Sequence of chain 1.B:
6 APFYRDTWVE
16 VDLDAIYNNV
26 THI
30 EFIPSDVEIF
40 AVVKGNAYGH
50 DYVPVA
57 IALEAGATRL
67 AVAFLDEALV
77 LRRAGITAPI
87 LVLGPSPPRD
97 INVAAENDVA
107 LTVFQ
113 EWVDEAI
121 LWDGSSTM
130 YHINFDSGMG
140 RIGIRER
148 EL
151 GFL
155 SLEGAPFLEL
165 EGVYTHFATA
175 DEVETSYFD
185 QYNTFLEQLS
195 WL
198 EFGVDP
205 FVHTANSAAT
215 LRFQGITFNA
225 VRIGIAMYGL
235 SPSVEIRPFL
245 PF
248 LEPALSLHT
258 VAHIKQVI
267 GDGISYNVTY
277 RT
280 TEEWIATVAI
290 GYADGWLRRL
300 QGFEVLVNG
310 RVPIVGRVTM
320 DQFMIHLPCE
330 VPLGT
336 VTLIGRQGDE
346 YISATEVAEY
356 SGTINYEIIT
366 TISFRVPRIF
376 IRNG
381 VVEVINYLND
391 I

Sequence of chain 1.A:
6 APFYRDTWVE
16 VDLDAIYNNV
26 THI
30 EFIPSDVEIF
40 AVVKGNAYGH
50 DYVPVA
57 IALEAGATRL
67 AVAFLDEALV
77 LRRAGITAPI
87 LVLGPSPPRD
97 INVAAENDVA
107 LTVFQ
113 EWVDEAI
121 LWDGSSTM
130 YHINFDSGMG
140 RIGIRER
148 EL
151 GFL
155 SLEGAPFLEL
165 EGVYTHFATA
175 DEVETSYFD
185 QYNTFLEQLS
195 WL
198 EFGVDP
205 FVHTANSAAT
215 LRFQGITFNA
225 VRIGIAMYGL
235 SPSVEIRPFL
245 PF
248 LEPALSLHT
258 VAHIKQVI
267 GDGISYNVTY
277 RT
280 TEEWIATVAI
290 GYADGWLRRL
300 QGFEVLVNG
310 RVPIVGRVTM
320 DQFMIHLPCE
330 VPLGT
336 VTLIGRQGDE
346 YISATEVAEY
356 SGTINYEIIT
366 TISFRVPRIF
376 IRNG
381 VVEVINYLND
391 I

Binding-site contacts:
Ligand atom C4 contacts residue IN51 of chain 1.G at 0.8 Å.
Ligand atom N2 contacts residue LYS43 of chain 1.A at 2.8 Å (salt-bridge).
Ligand atom O7 contacts residue MET319 of chain 1.B at 3.2 Å (h-bond).
Ligand atom O8 contacts residue THR318 of chain 1.B at 3.1 Å.
Ligand atom C2 contacts residue HIS170 of chain 1.A at 3.3 Å.
Ligand atom O4 contacts residue TYR361 of chain 1.A at 2.2 Å (h-bond).
Ligand atom N1 contacts residue ARG226 of chain 1.A at 3.1 Å (salt-bridge).
Ligand atom O5 contacts residue ILE229 of chain 1.A at 2.7 Å (h-bond).
Ligand atom C5A contacts residue IN51 of chain 1.G at 0.8 Å.
Ligand atom C3 contacts residue IN51 of chain 1.G at 0.6 Å.
Ligand atom O6 contacts residue TYR272 of chain 1.B at 2.2 Å (h-bond).
Ligand atom C5 contacts residue IN51 of chain 1.G at 0.8 Å.
Ligand atom O1 contacts residue IN51 of chain 1.G at 0.5 Å (h-bond).
Ligand atom C3 contacts residue HIS170 of chain 1.A at 3.2 Å.
Ligand atom P1 contacts residue IN51 of chain 1.G at 0.7 Å.
Ligand atom N2 contacts residue IN51 of chain 1.G at 0.8 Å (h-bond).
Ligand atom O3 contacts residue IN51 of chain 1.G at 0.5 Å (h-bond).
Ligand atom O3 contacts residue SER211 of chain 1.A at 2.5 Å (h-bond).
Ligand atom O2 contacts residue IN51 of chain 1.G at 1.1 Å (h-bond).
Ligand atom N1 contacts residue IN51 of chain 1.G at 0.6 Å (h-bond).
Ligand atom O4 contacts residue IN51 of chain 1.G at 0.9 Å (h-bond).
Ligand atom C2 contacts residue IN51 of chain 1.G at 0.5 Å.
Ligand atom O1 contacts residue ARG140 of chain 1.A at 3.0 Å (salt-bridge).
Ligand atom O8 contacts residue IN51 of chain 1.G at 0.8 Å (h-bond).
Ligand atom C6 contacts residue IN51 of chain 1.G at 0.7 Å.
Ligand atom C4A contacts residue IN51 of chain 1.G at 0.9 Å.
Ligand atom O6 contacts residue ARG140 of chain 1.A at 3.1 Å (salt-bridge).
Ligand atom C contacts residue IN51 of chain 1.G at 1.3 Å.
Ligand atom CA contacts residue IN51 of chain 1.G at 0.8 Å.
Ligand atom O6 contacts residue IN51 of chain 1.G at 0.9 Å (h-bond).
Ligand atom O5 contacts residue IN51 of chain 1.G at 0.7 Å (h-bond).
Ligand atom O3 contacts residue GLY228 of chain 1.A at 3.2 Å (h-bond).
Ligand atom O7 contacts residue IN51 of chain 1.G at 0.9 Å (h-bond).
Ligand atom C contacts residue LYS43 of chain 1.A at 2.9 Å.
Ligand atom P2 contacts residue IN51 of chain 1.G at 0.3 Å.
Ligand atom C2A contacts residue IN51 of chain 1.G at 0.4 Å.
Ligand atom O7 contacts residue LYS43 of chain 1.A at 3.0 Å (salt-bridge).
Ligand atom O8 contacts residue MET319 of chain 1.B at 2.6 Å (h-bond).
Ligand atom O7 contacts residue ARG140 of chain 1.A at 3.2 Å (salt-bridge).
Ligand atom O5 contacts residue TYR47 of chain 1.A at 2.8 Å (h-bond).

The protein below binds the small molecule below.
Small molecule (SMILES): Cc1ncc(COP(=O)(O)O)c(/C=N/[C@H](C)P(=O)(O)O)c1O